Sequence of chain 1.A:
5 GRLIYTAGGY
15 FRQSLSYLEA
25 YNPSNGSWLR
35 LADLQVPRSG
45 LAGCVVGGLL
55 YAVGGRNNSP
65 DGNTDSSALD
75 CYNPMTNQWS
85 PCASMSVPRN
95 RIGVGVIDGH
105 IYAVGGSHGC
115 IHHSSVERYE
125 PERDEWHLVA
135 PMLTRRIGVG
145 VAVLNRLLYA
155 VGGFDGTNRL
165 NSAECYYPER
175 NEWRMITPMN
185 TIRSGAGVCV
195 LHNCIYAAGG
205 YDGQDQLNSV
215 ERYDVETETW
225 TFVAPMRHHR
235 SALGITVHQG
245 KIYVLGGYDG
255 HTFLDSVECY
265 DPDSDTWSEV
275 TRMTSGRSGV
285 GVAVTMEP

Binding-site contacts:
Ligand atom O2 contacts residue TYR252 of chain 1.A at 3.9 Å.
Ligand atom C6 contacts residue TYR252 of chain 1.A at 4.2 Å (hydrophobic).
Ligand atom C4 contacts residue TYR14 of chain 1.A at 4.2 Å (hydrophobic).
Ligand atom O2 contacts residue ALA236 of chain 1.A at 3.7 Å.
Ligand atom C8 contacts residue SER282 of chain 1.A at 3.7 Å.
Ligand atom C12 contacts residue SER43 of chain 1.A at 4.0 Å.
Ligand atom C8 contacts residue ALA236 of chain 1.A at 4.3 Å (hydrophobic).
Ligand atom O3 contacts residue TYR252 of chain 1.A at 3.4 Å.
Ligand atom C4 contacts residue PHE257 of chain 1.A at 4.4 Å (hydrophobic).
Ligand atom C1 contacts residue SER235 of chain 1.A at 4.3 Å.
Ligand atom C7 contacts residue PHE257 of chain 1.A at 4.2 Å (hydrophobic).
Ligand atom C11 contacts residue TYR14 of chain 1.A at 4.5 Å (hydrophobic).
Ligand atom C8 contacts residue ARG95 of chain 1.A at 4.5 Å.
Ligand atom C11 contacts residue SER43 of chain 1.A at 4.0 Å.
Ligand atom C10 contacts residue ARG95 of chain 1.A at 3.4 Å.
Ligand atom O2 contacts residue SER235 of chain 1.A at 3.1 Å (h-bond).
Ligand atom O1 contacts residue ARG95 of chain 1.A at 3.6 Å.
Ligand atom C1 contacts residue ALA236 of chain 1.A at 4.1 Å (hydrophobic).
Ligand atom C11 contacts residue GLY44 of chain 1.A at 4.0 Å.
Ligand atom C9 contacts residue ARG95 of chain 1.A at 3.3 Å.
Ligand atom C10 contacts residue GLY283 of chain 1.A at 4.4 Å.
Ligand atom C9 contacts residue SER282 of chain 1.A at 4.5 Å.
Ligand atom C2 contacts residue ALA236 of chain 1.A at 4.5 Å (hydrophobic).
Ligand atom C10 contacts residue ALA236 of chain 1.A at 4.2 Å (hydrophobic).
Ligand atom O3 contacts residue PHE257 of chain 1.A at 3.7 Å.
Ligand atom C1 contacts residue ARG95 of chain 1.A at 4.4 Å.
Ligand atom C13 contacts residue TYR14 of chain 1.A at 3.9 Å (hydrophobic).
Ligand atom C6 contacts residue PHE257 of chain 1.A at 4.2 Å (hydrophobic).
Ligand atom C12 contacts residue SER282 of chain 1.A at 4.0 Å.
Ligand atom C9 contacts residue ALA236 of chain 1.A at 3.7 Å (hydrophobic).
Ligand atom O3 contacts residue ALA236 of chain 1.A at 4.3 Å.
Ligand atom C2 contacts residue SER282 of chain 1.A at 3.9 Å.
Ligand atom C11 contacts residue GLY283 of chain 1.A at 4.2 Å.
Ligand atom O3 contacts residue SER282 of chain 1.A at 2.9 Å (h-bond).
Ligand atom C11 contacts residue ARG95 of chain 1.A at 4.1 Å.
Ligand atom C13 contacts residue SER282 of chain 1.A at 3.4 Å.
Ligand atom C7 contacts residue TYR252 of chain 1.A at 3.5 Å (hydrophobic).
Ligand atom C12 contacts residue TYR14 of chain 1.A at 3.4 Å (hydrophobic).

A protein and the small-molecule ligand that binds it are described below.
Small molecule (SMILES): O=C(O)[C@@](O)(c1ccccc1)C1CCCC1